Sequence of chain 1.A:
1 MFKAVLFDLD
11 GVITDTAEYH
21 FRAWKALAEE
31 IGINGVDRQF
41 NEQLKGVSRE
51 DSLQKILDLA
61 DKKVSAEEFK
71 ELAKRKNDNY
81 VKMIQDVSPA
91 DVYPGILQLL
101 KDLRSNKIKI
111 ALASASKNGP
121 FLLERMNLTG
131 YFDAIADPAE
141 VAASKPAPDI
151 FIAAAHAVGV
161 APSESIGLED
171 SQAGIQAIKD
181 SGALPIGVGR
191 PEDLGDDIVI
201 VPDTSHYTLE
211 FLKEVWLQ

Binding-site contacts:
Ligand atom O2P contacts residue SER116 of chain 1.A at 3.7 Å.
Ligand atom P contacts residue ARG49 of chain 1.A at 3.7 Å.
Ligand atom C7 contacts residue ALA115 of chain 1.A at 3.8 Å (hydrophobic).
Ligand atom O5 contacts residue ALA115 of chain 1.A at 3.8 Å.
Ligand atom O3P contacts residue ASN118 of chain 1.A at 3.0 Å (h-bond).
Ligand atom C7 contacts residue SER116 of chain 1.A at 3.7 Å.
Ligand atom P contacts residue SER116 of chain 1.A at 3.7 Å.
Ligand atom O1P contacts residue ARG49 of chain 1.A at 2.8 Å (salt-bridge).
Ligand atom O3 contacts residue LEU44 of chain 1.A at 3.4 Å (h-bond).
Ligand atom C3 contacts residue HIS20 of chain 1.A at 3.9 Å.
Ligand atom O3P contacts residue SER116 of chain 1.A at 2.6 Å (h-bond).
Ligand atom O5 contacts residue VAL47 of chain 1.A at 3.7 Å.
Ligand atom O6 contacts residue ASP10 of chain 1.A at 2.6 Å (salt-bridge).
Ligand atom C5 contacts residue ASP10 of chain 1.A at 3.5 Å.
Ligand atom O2P contacts residue LYS117 of chain 1.A at 2.9 Å (salt-bridge).
Ligand atom O6 contacts residue MGF1 of chain 1.D at 2.1 Å.
Ligand atom C6 contacts residue MGF1 of chain 1.D at 3.0 Å.
Ligand atom C4 contacts residue LEU44 of chain 1.A at 3.4 Å (hydrophobic).
Ligand atom C4 contacts residue GLY46 of chain 1.A at 3.9 Å.
Ligand atom O2 contacts residue LYS76 of chain 1.A at 3.0 Å (salt-bridge).
Ligand atom O2P contacts residue ARG49 of chain 1.A at 2.9 Å (salt-bridge).
Ligand atom O2 contacts residue ARG49 of chain 1.A at 3.8 Å.
Ligand atom C3 contacts residue TRP24 of chain 1.A at 3.8 Å (hydrophobic).
Ligand atom O4 contacts residue LEU44 of chain 1.A at 2.8 Å (h-bond).
Ligand atom C4 contacts residue VAL47 of chain 1.A at 3.2 Å (hydrophobic).
Ligand atom P contacts residue LYS117 of chain 1.A at 3.9 Å.
Ligand atom C6 contacts residue GLY46 of chain 1.A at 3.6 Å.
Ligand atom O4 contacts residue GLY46 of chain 1.A at 3.3 Å (h-bond).
Ligand atom C1 contacts residue HIS20 of chain 1.A at 3.7 Å.
Ligand atom O4 contacts residue LYS45 of chain 1.A at 3.6 Å.
Ligand atom O3P contacts residue HIS20 of chain 1.A at 3.4 Å.
Ligand atom O3 contacts residue TRP24 of chain 1.A at 2.8 Å (h-bond).
Ligand atom C6 contacts residue ASP10 of chain 1.A at 3.4 Å.
Ligand atom O3 contacts residue SER52 of chain 1.A at 2.9 Å (h-bond).
Ligand atom C3 contacts residue VAL47 of chain 1.A at 3.6 Å (hydrophobic).
Ligand atom O3 contacts residue VAL47 of chain 1.A at 3.7 Å.
Ligand atom O2 contacts residue TRP24 of chain 1.A at 3.5 Å (h-bond).
Ligand atom C2 contacts residue VAL47 of chain 1.A at 3.4 Å (hydrophobic).
Ligand atom O2 contacts residue HIS20 of chain 1.A at 3.9 Å.
Ligand atom O6 contacts residue SER114 of chain 1.A at 3.9 Å.

A protein and the small-molecule ligand that binds it are described below.
Small molecule (SMILES): O=P(O)(O)C[C@@H]1O[C@H](CO)[C@@H](O)[C@H](O)[C@H]1O